Binding-site contacts:
Ligand atom C5 contacts residue GLN332 of chain 1.E at 4.0 Å.
Ligand atom C8 contacts residue THR342 of chain 1.E at 3.6 Å.
Ligand atom C3 contacts residue ASN355 of chain 1.E at 3.8 Å.
Ligand atom C2 contacts residue ASN355 of chain 1.E at 2.5 Å.
Ligand atom O6 contacts residue SER357 of chain 1.E at 3.8 Å.
Ligand atom C7 contacts residue TRP387 of chain 1.E at 3.7 Å (hydrophobic).
Ligand atom C4 contacts residue GLN332 of chain 1.E at 4.3 Å.
Ligand atom C5 contacts residue ASN355 of chain 1.E at 3.7 Å.
Ligand atom C4 contacts residue ASN355 of chain 1.E at 4.2 Å.
Ligand atom O5 contacts residue SER357 of chain 1.E at 3.7 Å.
Ligand atom C1 contacts residue ASN355 of chain 1.E at 1.4 Å.
Ligand atom O5 contacts residue ASN355 of chain 1.E at 2.4 Å (h-bond).
Ligand atom C1 contacts residue GLN332 of chain 1.E at 4.4 Å.
Ligand atom C8 contacts residue LEU338 of chain 1.E at 4.1 Å (hydrophobic).
Ligand atom C3 contacts residue GLN332 of chain 1.E at 4.0 Å.
Ligand atom C5 contacts residue SER357 of chain 1.E at 4.0 Å.
Ligand atom C8 contacts residue TRP387 of chain 1.E at 4.3 Å (hydrophobic).
Ligand atom O7 contacts residue TRP387 of chain 1.E at 3.1 Å.
Ligand atom N2 contacts residue TRP387 of chain 1.E at 4.4 Å.
Ligand atom C8 contacts residue THR341 of chain 1.E at 3.3 Å.
Ligand atom O4 contacts residue GLN332 of chain 1.E at 4.2 Å.
Ligand atom C1 contacts residue SER357 of chain 1.E at 3.8 Å.
Ligand atom C7 contacts residue ASN355 of chain 1.E at 3.6 Å.
Ligand atom O7 contacts residue ASN355 of chain 1.E at 3.9 Å.
Ligand atom N2 contacts residue ASN355 of chain 1.E at 2.9 Å (h-bond).

Sequence of chain 1.E:
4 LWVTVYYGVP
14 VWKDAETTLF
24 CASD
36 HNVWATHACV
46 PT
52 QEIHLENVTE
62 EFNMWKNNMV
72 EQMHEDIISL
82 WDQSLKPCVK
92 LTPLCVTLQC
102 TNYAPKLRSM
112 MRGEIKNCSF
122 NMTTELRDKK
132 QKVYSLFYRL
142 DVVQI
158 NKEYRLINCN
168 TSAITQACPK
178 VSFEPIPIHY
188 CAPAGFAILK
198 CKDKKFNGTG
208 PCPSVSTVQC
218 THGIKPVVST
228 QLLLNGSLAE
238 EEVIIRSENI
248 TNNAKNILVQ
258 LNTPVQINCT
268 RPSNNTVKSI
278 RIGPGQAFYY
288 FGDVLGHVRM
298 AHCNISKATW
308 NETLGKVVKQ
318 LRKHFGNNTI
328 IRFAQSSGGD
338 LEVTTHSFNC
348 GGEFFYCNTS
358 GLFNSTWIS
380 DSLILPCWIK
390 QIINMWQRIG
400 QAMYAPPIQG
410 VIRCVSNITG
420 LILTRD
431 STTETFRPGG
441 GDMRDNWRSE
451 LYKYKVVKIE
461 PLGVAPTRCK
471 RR

The protein below binds the small molecule below.
Small molecule (SMILES): CC(=O)N[C@@H]1[C@@H](O)[C@H](O)[C@@H](CO)O[C@H]1O